Binding-site contacts:
Ligand atom C27 contacts residue VAL386 of chain 1.A at 3.7 Å (hydrophobic).
Ligand atom S8 contacts residue LYS337 of chain 1.A at 3.8 Å.
Ligand atom C18 contacts residue LYS337 of chain 1.A at 3.2 Å.
Ligand atom C20 contacts residue ILE383 of chain 1.A at 3.2 Å (hydrophobic).
Ligand atom O11 contacts residue ILE461 of chain 1.A at 3.5 Å.
Ligand atom C20 contacts residue TYR371 of chain 1.A at 3.7 Å (hydrophobic).
Ligand atom C3 contacts residue ILE461 of chain 1.A at 3.5 Å (hydrophobic).
Ligand atom C7 contacts residue ILE335 of chain 1.A at 3.3 Å (hydrophobic).
Ligand atom C19 contacts residue VAL386 of chain 1.A at 3.7 Å (hydrophobic).
Ligand atom C10 contacts residue ILE461 of chain 1.A at 3.3 Å (hydrophobic).
Ligand atom O10 contacts residue PRO269 of chain 1.A at 3.7 Å.
Ligand atom C34 contacts residue TRP310 of chain 1.A at 3.6 Å (hydrophobic).
Ligand atom C20 contacts residue VAL386 of chain 1.A at 3.8 Å (hydrophobic).
Ligand atom C2 contacts residue ILE335 of chain 1.A at 3.8 Å (hydrophobic).
Ligand atom O35 contacts residue TYR273 of chain 1.A at 3.5 Å (h-bond).
Ligand atom C30 contacts residue VAL386 of chain 1.A at 3.0 Å (hydrophobic).
Ligand atom C18 contacts residue ILE383 of chain 1.A at 3.7 Å (hydrophobic).
Ligand atom C30 contacts residue ALA389 of chain 1.A at 3.4 Å (hydrophobic).
Ligand atom O10 contacts residue LYS337 of chain 1.A at 2.4 Å (salt-bridge).
Ligand atom C33 contacts residue TYR273 of chain 1.A at 3.7 Å (hydrophobic).
Ligand atom O9 contacts residue PRO269 of chain 1.A at 3.7 Å.
Ligand atom C10 contacts residue ASN449 of chain 1.A at 3.4 Å.
Ligand atom N21 contacts residue VAL386 of chain 1.A at 2.9 Å (h-bond).
Ligand atom C1 contacts residue ILE335 of chain 1.A at 3.6 Å (hydrophobic).
Ligand atom N29 contacts residue VAL386 of chain 1.A at 2.5 Å (h-bond).
Ligand atom O9 contacts residue LEU262 of chain 1.A at 3.0 Å.
Ligand atom O11 contacts residue GLY448 of chain 1.A at 2.2 Å (h-bond).
Ligand atom C23 contacts residue PRO385 of chain 1.A at 3.8 Å (hydrophobic).
Ligand atom C31 contacts residue VAL386 of chain 1.A at 3.2 Å (hydrophobic).
Ligand atom C19 contacts residue PRO385 of chain 1.A at 3.4 Å (hydrophobic).
Ligand atom N21 contacts residue PRO385 of chain 1.A at 3.0 Å.
Ligand atom O11 contacts residue ASN449 of chain 1.A at 3.2 Å (h-bond).
Ligand atom N22 contacts residue ILE335 of chain 1.A at 3.6 Å.
Ligand atom O9 contacts residue ILE335 of chain 1.A at 3.5 Å.
Ligand atom C20 contacts residue PRO385 of chain 1.A at 3.3 Å (hydrophobic).
Ligand atom C20 contacts residue GLU384 of chain 1.A at 3.3 Å.
Ligand atom C4 contacts residue ILE461 of chain 1.A at 3.4 Å (hydrophobic).
Ligand atom C10 contacts residue GLY448 of chain 1.A at 3.6 Å.
Ligand atom N22 contacts residue LEU451 of chain 1.A at 3.8 Å.
Ligand atom C34 contacts residue VAL387 of chain 1.A at 3.2 Å (hydrophobic).

A small-molecule ligand and the protein it binds are described below.
Small molecule (SMILES): COc1ccc(-c2c(C)nc3c(NCCNC(C)=O)cc(Cl)nn23)cc1S(=O)(=O)N1CCC(CO)CC1

Sequence of chain 1.A:
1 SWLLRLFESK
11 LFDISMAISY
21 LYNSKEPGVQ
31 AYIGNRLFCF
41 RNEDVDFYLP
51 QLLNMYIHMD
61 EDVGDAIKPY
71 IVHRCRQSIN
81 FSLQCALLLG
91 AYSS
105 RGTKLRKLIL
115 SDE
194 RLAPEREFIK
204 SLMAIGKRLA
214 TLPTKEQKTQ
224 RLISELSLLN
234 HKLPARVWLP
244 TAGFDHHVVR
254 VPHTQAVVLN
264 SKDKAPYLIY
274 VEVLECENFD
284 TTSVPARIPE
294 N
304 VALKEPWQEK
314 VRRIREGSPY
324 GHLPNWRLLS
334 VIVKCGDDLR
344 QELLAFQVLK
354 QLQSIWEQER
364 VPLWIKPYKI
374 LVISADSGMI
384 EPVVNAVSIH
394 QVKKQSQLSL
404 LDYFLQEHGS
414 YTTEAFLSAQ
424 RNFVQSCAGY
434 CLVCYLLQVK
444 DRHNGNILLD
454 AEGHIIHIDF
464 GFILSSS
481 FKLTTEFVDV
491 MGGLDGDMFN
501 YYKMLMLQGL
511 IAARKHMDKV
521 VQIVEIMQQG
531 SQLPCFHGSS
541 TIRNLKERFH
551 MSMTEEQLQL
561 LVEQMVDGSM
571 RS